This small molecule binds to this protein.
Small molecule (SMILES): C[n+]1cn([C@@H]2O[C@H](CO[P](=O)(O)O[P](=O)(O)OP(=O)(O)O)[C@@H](O)[C@H]2O)c2nc(N)[nH]c(=O)c21

Binding-site contacts:
Ligand atom O6 contacts residue GLU106 of chain 1.C at 3.9 Å.
Ligand atom O2C contacts residue LYS165 of chain 1.C at 3.0 Å (salt-bridge).
Ligand atom N1 contacts residue GLU106 of chain 1.C at 2.9 Å (salt-bridge).
Ligand atom C4 contacts residue TRP59 of chain 1.C at 3.6 Å (hydrophobic).
Ligand atom C2 contacts residue GLU106 of chain 1.C at 3.5 Å.
Ligand atom O2B contacts residue ARG160 of chain 1.C at 3.3 Å (salt-bridge).
Ligand atom O2B contacts residue LYS165 of chain 1.C at 2.7 Å (salt-bridge).
Ligand atom N9 contacts residue TRP59 of chain 1.C at 3.3 Å (h-bond).
Ligand atom C6 contacts residue TRP105 of chain 1.C at 3.6 Å (hydrophobic).
Ligand atom N1 contacts residue MET104 of chain 1.C at 4.0 Å.
Ligand atom O3A contacts residue ARG160 of chain 1.C at 4.0 Å.
Ligand atom O1B contacts residue ARG160 of chain 1.C at 2.7 Å (salt-bridge).
Ligand atom C1' contacts residue TRP59 of chain 1.C at 3.5 Å (hydrophobic).
Ligand atom PB contacts residue ARG160 of chain 1.C at 3.5 Å.
Ligand atom C3' contacts residue TRP105 of chain 1.C at 3.9 Å (hydrophobic).
Ligand atom C5 contacts residue TRP105 of chain 1.C at 3.9 Å (hydrophobic).
Ligand atom O6 contacts residue TRP105 of chain 1.C at 2.7 Å (h-bond).
Ligand atom N2 contacts residue GLU106 of chain 1.C at 2.8 Å (salt-bridge).
Ligand atom O6 contacts residue MET104 of chain 1.C at 3.1 Å.
Ligand atom N3 contacts residue TRP59 of chain 1.C at 3.7 Å.
Ligand atom CM7 contacts residue TRP105 of chain 1.C at 3.8 Å (hydrophobic).
Ligand atom O1A contacts residue ASN158 of chain 1.C at 4.1 Å.
Ligand atom C6 contacts residue MET104 of chain 1.C at 4.0 Å (hydrophobic).
Ligand atom N1 contacts residue TRP105 of chain 1.C at 3.8 Å.
Ligand atom O6 contacts residue TRP59 of chain 1.C at 4.1 Å.
Ligand atom O3A contacts residue LYS165 of chain 1.C at 3.5 Å (salt-bridge).
Ligand atom N7 contacts residue TRP105 of chain 1.C at 3.7 Å.
Ligand atom N7 contacts residue TRP59 of chain 1.C at 3.7 Å.
Ligand atom C6 contacts residue TRP59 of chain 1.C at 4.0 Å (hydrophobic).
Ligand atom C4 contacts residue TRP105 of chain 1.C at 4.0 Å (hydrophobic).
Ligand atom C2 contacts residue TRP59 of chain 1.C at 4.0 Å (hydrophobic).
Ligand atom O1A contacts residue ARG160 of chain 1.C at 2.5 Å (salt-bridge).
Ligand atom CM7 contacts residue TRP59 of chain 1.C at 4.1 Å (hydrophobic).
Ligand atom C8 contacts residue TRP105 of chain 1.C at 4.1 Å (hydrophobic).
Ligand atom PB contacts residue LYS165 of chain 1.C at 3.7 Å.
Ligand atom PA contacts residue ARG160 of chain 1.C at 3.7 Å.
Ligand atom O4' contacts residue TRP59 of chain 1.C at 4.0 Å.
Ligand atom C6 contacts residue GLU106 of chain 1.C at 3.8 Å.
Ligand atom C8 contacts residue TRP59 of chain 1.C at 3.4 Å (hydrophobic).
Ligand atom C5 contacts residue TRP59 of chain 1.C at 3.6 Å (hydrophobic).

Sequence of chain 1.C:
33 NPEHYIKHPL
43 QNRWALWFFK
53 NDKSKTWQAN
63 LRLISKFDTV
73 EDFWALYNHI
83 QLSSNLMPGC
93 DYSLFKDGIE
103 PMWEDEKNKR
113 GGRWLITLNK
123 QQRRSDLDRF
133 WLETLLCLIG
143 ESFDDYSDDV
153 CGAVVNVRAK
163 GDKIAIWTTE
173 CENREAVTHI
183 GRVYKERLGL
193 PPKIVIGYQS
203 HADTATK